Sequence of chain 1.C:
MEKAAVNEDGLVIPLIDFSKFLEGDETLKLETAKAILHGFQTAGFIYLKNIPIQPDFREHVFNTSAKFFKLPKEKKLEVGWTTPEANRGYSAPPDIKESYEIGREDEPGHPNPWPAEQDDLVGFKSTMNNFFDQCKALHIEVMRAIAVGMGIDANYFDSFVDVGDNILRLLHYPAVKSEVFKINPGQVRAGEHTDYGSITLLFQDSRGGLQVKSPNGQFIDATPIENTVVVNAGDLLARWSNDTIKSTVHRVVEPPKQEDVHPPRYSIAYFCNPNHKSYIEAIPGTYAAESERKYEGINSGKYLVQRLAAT

Binding-site contacts:
Ligand atom C5 contacts residue ASP218 of chain 1.C at 4.5 Å.
Ligand atom O4 contacts residue GLY220 of chain 1.C at 4.4 Å.
Ligand atom O2 contacts residue ASN89 of chain 1.C at 3.0 Å (h-bond).
Ligand atom C2 contacts residue ASN89 of chain 1.C at 4.0 Å.
Ligand atom C2 contacts residue PHE294 of chain 1.C at 3.6 Å (hydrophobic).
Ligand atom N1 contacts residue ARG192 of chain 1.C at 3.7 Å.
Ligand atom CM5 contacts residue ARG192 of chain 1.C at 4.5 Å.
Ligand atom N1 contacts residue GLU124 of chain 1.C at 4.1 Å.
Ligand atom N1 contacts residue PHE294 of chain 1.C at 3.7 Å.
Ligand atom CM5 contacts residue TYR219 of chain 1.C at 4.0 Å (hydrophobic).
Ligand atom N1 contacts residue TYR219 of chain 1.C at 4.0 Å.
Ligand atom C4 contacts residue ASP218 of chain 1.C at 4.3 Å.
Ligand atom CM5 contacts residue PHE294 of chain 1.C at 4.0 Å (hydrophobic).
Ligand atom C5 contacts residue PHE294 of chain 1.C at 3.6 Å (hydrophobic).
Ligand atom C5 contacts residue TYR219 of chain 1.C at 3.6 Å (hydrophobic).
Ligand atom CM5 contacts residue AKG1 of chain 1.W at 3.8 Å.
Ligand atom CM5 contacts residue HIS216 of chain 1.C at 3.9 Å.
Ligand atom C6 contacts residue PHE294 of chain 1.C at 3.8 Å (hydrophobic).
Ligand atom C2 contacts residue TYR219 of chain 1.C at 3.9 Å (hydrophobic).
Ligand atom O4 contacts residue ASP218 of chain 1.C at 3.2 Å.
Ligand atom O4 contacts residue PHE294 of chain 1.C at 3.5 Å.
Ligand atom C4 contacts residue TYR219 of chain 1.C at 3.4 Å (hydrophobic).
Ligand atom O2 contacts residue LEU331 of chain 1.C at 3.8 Å.
Ligand atom C4 contacts residue PHE294 of chain 1.C at 3.5 Å (hydrophobic).
Ligand atom O2 contacts residue PHE294 of chain 1.C at 3.8 Å.
Ligand atom N3 contacts residue PHE294 of chain 1.C at 3.5 Å.
Ligand atom CM5 contacts residue ASP218 of chain 1.C at 3.5 Å.
Ligand atom N1 contacts residue LEU331 of chain 1.C at 3.7 Å.
Ligand atom CM5 contacts residue THR217 of chain 1.C at 4.3 Å.
Ligand atom C2 contacts residue LEU331 of chain 1.C at 4.0 Å (hydrophobic).
Ligand atom O4 contacts residue TYR219 of chain 1.C at 2.7 Å (h-bond).
Ligand atom C6 contacts residue TYR219 of chain 1.C at 3.7 Å (hydrophobic).
Ligand atom C6 contacts residue ARG192 of chain 1.C at 3.4 Å.
Ligand atom N3 contacts residue TYR219 of chain 1.C at 3.5 Å.
Ligand atom N1 contacts residue ASN89 of chain 1.C at 4.5 Å.

This protein binds this small molecule.
Small molecule (SMILES): Cc1c[nH]c(=O)[nH]c1=O